Sequence of chain 1.D:
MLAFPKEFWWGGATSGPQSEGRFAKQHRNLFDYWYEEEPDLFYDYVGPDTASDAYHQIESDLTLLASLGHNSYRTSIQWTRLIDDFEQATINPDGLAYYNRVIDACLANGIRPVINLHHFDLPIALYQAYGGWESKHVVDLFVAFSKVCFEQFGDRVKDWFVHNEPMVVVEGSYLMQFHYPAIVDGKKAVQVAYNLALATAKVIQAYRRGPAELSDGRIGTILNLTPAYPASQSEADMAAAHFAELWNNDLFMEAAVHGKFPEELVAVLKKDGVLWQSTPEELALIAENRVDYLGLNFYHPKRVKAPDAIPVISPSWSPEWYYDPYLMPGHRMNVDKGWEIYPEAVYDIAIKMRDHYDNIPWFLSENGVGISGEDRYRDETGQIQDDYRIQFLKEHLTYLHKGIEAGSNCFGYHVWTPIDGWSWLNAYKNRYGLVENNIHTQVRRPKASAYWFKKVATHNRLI

This protein binds this small molecule.
Small molecule (SMILES): O=P(O)(O)OCC1[C@@H](O)[C@H](O)C(O)[C@@H](O)[C@@H]1O

Binding-site contacts:
Ligand atom O17 contacts residue ASN164 of chain 1.D at 3.2 Å (h-bond).
Ligand atom O15 contacts residue TRP416 of chain 1.D at 3.4 Å (h-bond).
Ligand atom C3 contacts residue HIS119 of chain 1.D at 3.9 Å.
Ligand atom O11 contacts residue LYS337 of chain 1.D at 3.5 Å (salt-bridge).
Ligand atom O12 contacts residue TRP424 of chain 1.D at 3.9 Å.
Ligand atom O13 contacts residue TYR432 of chain 1.D at 2.6 Å (h-bond).
Ligand atom O16 contacts residue TRP416 of chain 1.D at 3.8 Å.
Ligand atom P10 contacts residue LYS337 of chain 1.D at 3.6 Å.
Ligand atom C3 contacts residue TRP424 of chain 1.D at 3.9 Å (hydrophobic).
Ligand atom C4 contacts residue GLU366 of chain 1.D at 2.6 Å.
Ligand atom C6 contacts residue GLU366 of chain 1.D at 2.4 Å.
Ligand atom O17 contacts residue GLU366 of chain 1.D at 3.1 Å (salt-bridge).
Ligand atom C3 contacts residue GLN18 of chain 1.D at 3.8 Å.
Ligand atom P10 contacts residue SER423 of chain 1.D at 3.9 Å.
Ligand atom O16 contacts residue TRP424 of chain 1.D at 3.0 Å (h-bond).
Ligand atom O16 contacts residue GLN18 of chain 1.D at 2.8 Å (h-bond).
Ligand atom O16 contacts residue HIS119 of chain 1.D at 3.0 Å (h-bond).
Ligand atom O14 contacts residue GLU366 of chain 1.D at 3.6 Å.
Ligand atom P10 contacts residue TYR432 of chain 1.D at 3.5 Å.
Ligand atom O15 contacts residue SER423 of chain 1.D at 3.7 Å.
Ligand atom C2 contacts residue GLU366 of chain 1.D at 3.7 Å.
Ligand atom O12 contacts residue SER423 of chain 1.D at 2.6 Å (h-bond).
Ligand atom C2 contacts residue GLN18 of chain 1.D at 4.0 Å.
Ligand atom C3 contacts residue TRP416 of chain 1.D at 3.6 Å (hydrophobic).
Ligand atom O17 contacts residue HIS119 of chain 1.D at 3.0 Å (h-bond).
Ligand atom O13 contacts residue LYS337 of chain 1.D at 2.7 Å (salt-bridge).
Ligand atom O9 contacts residue TRP339 of chain 1.D at 3.7 Å.
Ligand atom C3 contacts residue GLU366 of chain 1.D at 3.1 Å.
Ligand atom C5 contacts residue GLU366 of chain 1.D at 1.4 Å.
Ligand atom C8 contacts residue TYR432 of chain 1.D at 3.2 Å (hydrophobic).
Ligand atom O15 contacts residue TRP424 of chain 1.D at 3.6 Å (h-bond).
Ligand atom C6 contacts residue TYR299 of chain 1.D at 3.9 Å (hydrophobic).
Ligand atom O15 contacts residue GLN18 of chain 1.D at 2.9 Å (h-bond).
Ligand atom C7 contacts residue GLU366 of chain 1.D at 3.0 Å.
Ligand atom C7 contacts residue TRP416 of chain 1.D at 3.8 Å (hydrophobic).
Ligand atom O9 contacts residue TYR432 of chain 1.D at 3.3 Å (h-bond).
Ligand atom O14 contacts residue TYR299 of chain 1.D at 3.6 Å.
Ligand atom C5 contacts residue TYR299 of chain 1.D at 3.8 Å (hydrophobic).
Ligand atom C2 contacts residue TRP424 of chain 1.D at 3.8 Å (hydrophobic).
Ligand atom C4 contacts residue HIS119 of chain 1.D at 3.9 Å.